This protein binds this small molecule.
Small molecule (SMILES): CC(=O)N[C@H]1[C@H](O[C@H]2[C@H](O)[C@@H](NC(C)=O)CO[C@@H]2CO)O[C@H](CO)[C@@H](O[C@@H]2O[C@H](CO)[C@@H](O)[C@H](O[C@H]3O[C@H](CO)[C@@H](O)[C@H](O)[C@@H]3O)[C@@H]2O)[C@@H]1O

Sequence of chain 1.E:
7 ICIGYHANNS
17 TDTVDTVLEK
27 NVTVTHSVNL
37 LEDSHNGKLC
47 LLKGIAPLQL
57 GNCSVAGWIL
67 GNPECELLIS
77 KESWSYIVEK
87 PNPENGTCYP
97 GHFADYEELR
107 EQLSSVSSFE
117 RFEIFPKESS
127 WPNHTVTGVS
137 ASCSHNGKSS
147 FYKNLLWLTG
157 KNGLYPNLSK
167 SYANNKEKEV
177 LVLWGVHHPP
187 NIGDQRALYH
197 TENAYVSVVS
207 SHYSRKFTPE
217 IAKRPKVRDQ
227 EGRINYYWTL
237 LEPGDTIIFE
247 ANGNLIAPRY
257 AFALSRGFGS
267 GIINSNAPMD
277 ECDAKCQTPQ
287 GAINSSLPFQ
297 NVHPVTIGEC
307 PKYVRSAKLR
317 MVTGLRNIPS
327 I

Binding-site contacts:
Ligand atom O7 contacts residue ASN58 of chain 1.E at 4.4 Å.
Ligand atom O5 contacts residue ASN58 of chain 1.E at 2.3 Å (h-bond).
Ligand atom C1 contacts residue ASN58 of chain 1.E at 1.4 Å.
Ligand atom O6 contacts residue NAG2 of chain 1.R at 3.4 Å.
Ligand atom C4 contacts residue ASN58 of chain 1.E at 4.2 Å.
Ligand atom O7 contacts residue GLY57 of chain 1.E at 3.9 Å.
Ligand atom N2 contacts residue ASN58 of chain 1.E at 2.9 Å (h-bond).
Ligand atom C1 contacts residue LYS86 of chain 1.E at 4.3 Å.
Ligand atom C7 contacts residue ASN58 of chain 1.E at 3.6 Å.
Ligand atom O5 contacts residue NAG1 of chain 1.R at 4.3 Å.
Ligand atom C6 contacts residue NAG2 of chain 1.R at 3.9 Å.
Ligand atom C8 contacts residue ASN58 of chain 1.E at 3.8 Å.
Ligand atom C2 contacts residue ASN58 of chain 1.E at 2.4 Å.
Ligand atom C3 contacts residue ASN58 of chain 1.E at 3.8 Å.
Ligand atom C5 contacts residue ASN58 of chain 1.E at 3.6 Å.